This small molecule binds to this protein.
Small molecule (SMILES): Nc1nc(O)c2nn(-c3cccc(C(=O)O)c3)nc2n1

Binding-site contacts:
Ligand atom O19 contacts residue GLY67 of chain 5.A at 3.7 Å.
Ligand atom C14 contacts residue GLU66 of chain 5.A at 3.8 Å.
Ligand atom C4 contacts residue GLU66 of chain 5.A at 3.5 Å.
Ligand atom N9 contacts residue TYR13 of chain 5.A at 3.1 Å (h-bond).
Ligand atom O5 contacts residue GLU66 of chain 5.A at 2.7 Å (salt-bridge).
Ligand atom C16 contacts residue GLU66 of chain 5.A at 3.4 Å.
Ligand atom C15 contacts residue GLY67 of chain 5.A at 3.5 Å.
Ligand atom C10 contacts residue TYR13 of chain 5.A at 3.7 Å (hydrophobic).
Ligand atom O19 contacts residue GLY14 of chain 5.A at 2.7 Å.
Ligand atom O20 contacts residue HIS16 of chain 5.A at 3.1 Å.
Ligand atom O20 contacts residue LYS68 of chain 5.A at 3.7 Å.
Ligand atom O19 contacts residue TYR15 of chain 5.A at 3.1 Å (h-bond).
Ligand atom C15 contacts residue GLU66 of chain 5.A at 3.6 Å.
Ligand atom C18 contacts residue GLY67 of chain 5.A at 3.0 Å.
Ligand atom C17 contacts residue TYR15 of chain 5.A at 3.8 Å (hydrophobic).
Ligand atom O20 contacts residue TYR15 of chain 5.A at 3.5 Å (h-bond).
Ligand atom N8 contacts residue TYR13 of chain 5.A at 3.4 Å (h-bond).
Ligand atom C18 contacts residue TYR15 of chain 5.A at 3.3 Å (hydrophobic).
Ligand atom C18 contacts residue MET65 of chain 5.A at 3.6 Å (hydrophobic).
Ligand atom N11 contacts residue TYR13 of chain 5.A at 3.8 Å.
Ligand atom N11 contacts residue PRO106 of chain 3.A at 3.8 Å.
Ligand atom N1 contacts residue GLY107 of chain 3.A at 3.6 Å.
Ligand atom O20 contacts residue GLY67 of chain 5.A at 2.4 Å (h-bond).
Ligand atom C15 contacts residue TYR15 of chain 5.A at 3.6 Å (hydrophobic).
Ligand atom C12 contacts residue TYR13 of chain 5.A at 3.6 Å (hydrophobic).
Ligand atom C17 contacts residue TYR13 of chain 5.A at 3.1 Å (hydrophobic).
Ligand atom C16 contacts residue TYR15 of chain 5.A at 3.4 Å (hydrophobic).
Ligand atom O20 contacts residue ALA69 of chain 5.A at 3.5 Å (h-bond).
Ligand atom O19 contacts residue HIS16 of chain 5.A at 2.9 Å (h-bond).
Ligand atom N1 contacts residue PRO106 of chain 3.A at 3.3 Å (h-bond).
Ligand atom O19 contacts residue MET65 of chain 5.A at 2.7 Å (h-bond).
Ligand atom C6 contacts residue GLU66 of chain 5.A at 3.7 Å.
Ligand atom C18 contacts residue GLU66 of chain 5.A at 3.8 Å.
Ligand atom C16 contacts residue GLY67 of chain 5.A at 3.5 Å.
Ligand atom O19 contacts residue GLU66 of chain 5.A at 3.8 Å.
Ligand atom C18 contacts residue GLY14 of chain 5.A at 3.5 Å.
Ligand atom C12 contacts residue GLU66 of chain 5.A at 3.6 Å.
Ligand atom C18 contacts residue HIS16 of chain 5.A at 3.6 Å.
Ligand atom C17 contacts residue GLU66 of chain 5.A at 3.4 Å.
Ligand atom N7 contacts residue GLU66 of chain 5.A at 3.3 Å.

Sequence of chain 3.A:
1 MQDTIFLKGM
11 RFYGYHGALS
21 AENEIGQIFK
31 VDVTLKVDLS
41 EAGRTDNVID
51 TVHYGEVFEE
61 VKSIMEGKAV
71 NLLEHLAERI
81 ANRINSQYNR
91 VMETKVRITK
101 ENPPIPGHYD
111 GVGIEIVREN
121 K

Sequence of chain 5.A:
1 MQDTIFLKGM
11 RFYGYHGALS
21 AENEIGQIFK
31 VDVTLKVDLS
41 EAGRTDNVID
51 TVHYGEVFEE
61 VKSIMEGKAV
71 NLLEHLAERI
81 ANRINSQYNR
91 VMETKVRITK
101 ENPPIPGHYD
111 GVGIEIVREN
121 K

Sequence of chain 1.A:
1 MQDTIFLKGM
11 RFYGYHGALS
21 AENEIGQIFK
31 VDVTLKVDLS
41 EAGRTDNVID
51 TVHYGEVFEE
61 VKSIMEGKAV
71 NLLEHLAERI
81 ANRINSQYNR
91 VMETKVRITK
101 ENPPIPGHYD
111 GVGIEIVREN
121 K